Binding-site contacts:
Ligand atom C6 contacts residue TYR170 of chain 1.A at 3.9 Å (hydrophobic).
Ligand atom C6 contacts residue ALA112 of chain 1.A at 3.7 Å (hydrophobic).
Ligand atom C6 contacts residue ACA1 of chain 1.E at 2.5 Å.
Ligand atom N contacts residue ILE345 of chain 1.A at 3.5 Å.
Ligand atom N contacts residue ALA112 of chain 1.A at 3.5 Å.
Ligand atom N contacts residue ACA1 of chain 1.E at 1.3 Å.
Ligand atom C5 contacts residue ACA1 of chain 1.E at 3.7 Å.
Ligand atom N contacts residue LYS115 of chain 1.A at 4.5 Å.
Ligand atom C5 contacts residue TYR170 of chain 1.A at 3.7 Å (hydrophobic).
Ligand atom C6 contacts residue TYR215 of chain 1.A at 3.4 Å (hydrophobic).
Ligand atom N contacts residue TYR170 of chain 1.A at 2.9 Å (h-bond).
Ligand atom C4 contacts residue TRP331 of chain 1.A at 3.9 Å (hydrophobic).
Ligand atom C5 contacts residue TYR215 of chain 1.A at 3.9 Å (hydrophobic).
Ligand atom C6 contacts residue GLY344 of chain 1.A at 4.1 Å.
Ligand atom C6 contacts residue ILE345 of chain 1.A at 3.8 Å (hydrophobic).
Ligand atom C6 contacts residue ILE343 of chain 1.A at 3.9 Å (hydrophobic).
Ligand atom C4 contacts residue ILE343 of chain 1.A at 4.1 Å (hydrophobic).
Ligand atom C5 contacts residue ILE345 of chain 1.A at 4.0 Å (hydrophobic).
Ligand atom N contacts residue TYR215 of chain 1.A at 3.4 Å (h-bond).

Sequence of chain 1.A:
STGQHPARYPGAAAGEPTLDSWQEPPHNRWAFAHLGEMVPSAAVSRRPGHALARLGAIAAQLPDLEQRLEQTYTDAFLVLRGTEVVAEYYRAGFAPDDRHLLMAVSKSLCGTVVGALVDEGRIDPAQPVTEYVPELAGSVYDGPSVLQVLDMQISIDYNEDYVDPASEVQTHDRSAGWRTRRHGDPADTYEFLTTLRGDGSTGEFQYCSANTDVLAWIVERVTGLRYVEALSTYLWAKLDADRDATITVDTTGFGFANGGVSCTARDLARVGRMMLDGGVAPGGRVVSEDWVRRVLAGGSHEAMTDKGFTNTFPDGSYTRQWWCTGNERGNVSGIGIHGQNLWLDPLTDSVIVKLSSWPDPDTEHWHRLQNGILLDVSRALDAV

This small molecule binds to this protein.
Small molecule (SMILES): NCCCCCC(=O)O